Binding-site contacts:
Ligand atom O6 contacts residue ASN44 of chain 1.A at 3.5 Å.
Ligand atom O4 contacts residue LYS132 of chain 1.A at 3.1 Å (salt-bridge).
Ligand atom C01 contacts residue ASP45 of chain 1.A at 3.7 Å.
Ligand atom C6 contacts residue TYR46 of chain 1.A at 3.8 Å (hydrophobic).
Ligand atom C20 contacts residue ASP45 of chain 1.A at 3.6 Å.
Ligand atom C05 contacts residue ASP45 of chain 1.A at 3.4 Å.
Ligand atom O3 contacts residue LYS132 of chain 1.A at 2.9 Å (salt-bridge).
Ligand atom O2 contacts residue ASN140 of chain 1.A at 3.0 Å (h-bond).
Ligand atom C1 contacts residue PHE1 of chain 1.A at 3.9 Å (hydrophobic).
Ligand atom C6 contacts residue ASN44 of chain 1.A at 3.4 Å.
Ligand atom C3 contacts residue ASP51 of chain 1.A at 3.5 Å.
Ligand atom C5 contacts residue TYR46 of chain 1.A at 3.6 Å (hydrophobic).
Ligand atom O4 contacts residue ASP53 of chain 1.A at 2.6 Å (salt-bridge).
Ligand atom C6 contacts residue ASP53 of chain 1.A at 3.4 Å.
Ligand atom C4 contacts residue PHE1 of chain 1.A at 3.9 Å (hydrophobic).
Ligand atom C5 contacts residue PHE1 of chain 1.A at 3.8 Å (hydrophobic).
Ligand atom C04 contacts residue ASP45 of chain 1.A at 3.4 Å.
Ligand atom O1 contacts residue PHE1 of chain 1.A at 3.9 Å.
Ligand atom O3 contacts residue ASN140 of chain 1.A at 3.3 Å (h-bond).
Ligand atom O4 contacts residue ALA134 of chain 1.A at 3.9 Å.
Ligand atom C4 contacts residue ALA134 of chain 1.A at 3.8 Å (hydrophobic).
Ligand atom C03 contacts residue ASP45 of chain 1.A at 3.5 Å.
Ligand atom C06 contacts residue ASP45 of chain 1.A at 3.6 Å.
Ligand atom C3 contacts residue LYS132 of chain 1.A at 3.8 Å.
Ligand atom O6 contacts residue ASP53 of chain 1.A at 2.5 Å (salt-bridge).
Ligand atom C2 contacts residue ASN140 of chain 1.A at 3.6 Å.
Ligand atom C06 contacts residue TYR46 of chain 1.A at 3.5 Å (hydrophobic).
Ligand atom O3 contacts residue ALA134 of chain 1.A at 3.7 Å.
Ligand atom C6 contacts residue ASP51 of chain 1.A at 3.6 Å.
Ligand atom N19 contacts residue ASP45 of chain 1.A at 3.2 Å (salt-bridge).
Ligand atom C01 contacts residue TYR46 of chain 1.A at 3.4 Å (hydrophobic).
Ligand atom C02 contacts residue ASP45 of chain 1.A at 3.7 Å.
Ligand atom O5 contacts residue PHE1 of chain 1.A at 3.1 Å (h-bond).
Ligand atom C6 contacts residue ASP45 of chain 1.A at 3.5 Å.
Ligand atom C4 contacts residue ASP51 of chain 1.A at 3.5 Å.
Ligand atom O6 contacts residue ASP45 of chain 1.A at 2.9 Å (salt-bridge).
Ligand atom O6 contacts residue PHE1 of chain 1.A at 2.9 Å (h-bond).
Ligand atom C4 contacts residue ASP53 of chain 1.A at 3.5 Å.
Ligand atom O4 contacts residue PHE1 of chain 1.A at 3.0 Å (h-bond).
Ligand atom O5 contacts residue ASP45 of chain 1.A at 3.7 Å.

Sequence of chain 1.A:
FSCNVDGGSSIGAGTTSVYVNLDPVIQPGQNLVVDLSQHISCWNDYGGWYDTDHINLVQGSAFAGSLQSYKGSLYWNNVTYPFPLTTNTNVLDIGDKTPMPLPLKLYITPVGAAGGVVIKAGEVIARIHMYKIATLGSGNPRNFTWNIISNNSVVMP

The small molecule below binds the protein below.
Small molecule (SMILES): OC[C@H]1O[C@@H](Oc2cccc3cccnc23)[C@H](O)[C@@H](O)[C@H]1O